Binding-site contacts:
Ligand atom CG contacts residue PHE681 of chain 1.B at 4.3 Å (hydrophobic).
Ligand atom CD contacts residue PHE628 of chain 1.B at 4.2 Å (hydrophobic).
Ligand atom CD contacts residue TYR678 of chain 1.B at 3.5 Å (hydrophobic).
Ligand atom O contacts residue GLN666 of chain 1.B at 4.0 Å.
Ligand atom CG contacts residue TYR678 of chain 1.B at 3.8 Å (hydrophobic).
Ligand atom C contacts residue GLN666 of chain 1.B at 4.4 Å.
Ligand atom CA contacts residue TRP667 of chain 1.B at 3.9 Å (hydrophobic).
Ligand atom CB contacts residue TYR672 of chain 1.B at 4.0 Å (hydrophobic).
Ligand atom O contacts residue TRP667 of chain 1.B at 3.0 Å.
Ligand atom C contacts residue TYR678 of chain 1.B at 4.2 Å (hydrophobic).
Ligand atom C contacts residue TRP667 of chain 1.B at 3.0 Å (hydrophobic).
Ligand atom CG contacts residue TRP667 of chain 1.B at 3.3 Å (hydrophobic).
Ligand atom CB contacts residue TRP667 of chain 1.B at 3.5 Å (hydrophobic).
Ligand atom CB contacts residue TYR678 of chain 1.B at 3.5 Å (hydrophobic).
Ligand atom N contacts residue TRP667 of chain 1.B at 3.6 Å.
Ligand atom CD contacts residue TRP667 of chain 1.B at 4.2 Å (hydrophobic).
Ligand atom CD contacts residue TYR672 of chain 1.B at 3.9 Å (hydrophobic).
Ligand atom N contacts residue TYR678 of chain 1.B at 3.6 Å.
Ligand atom CG contacts residue TYR672 of chain 1.B at 3.6 Å (hydrophobic).
Ligand atom CA contacts residue TYR678 of chain 1.B at 3.6 Å (hydrophobic).

The small molecule below binds the protein below.
Small molecule (SMILES): O=C[C@@H]1CCCN1C(=O)[C@@H]1CCCN1C(=O)[C@@H]1CCCN1

Sequence of chain 1.B:
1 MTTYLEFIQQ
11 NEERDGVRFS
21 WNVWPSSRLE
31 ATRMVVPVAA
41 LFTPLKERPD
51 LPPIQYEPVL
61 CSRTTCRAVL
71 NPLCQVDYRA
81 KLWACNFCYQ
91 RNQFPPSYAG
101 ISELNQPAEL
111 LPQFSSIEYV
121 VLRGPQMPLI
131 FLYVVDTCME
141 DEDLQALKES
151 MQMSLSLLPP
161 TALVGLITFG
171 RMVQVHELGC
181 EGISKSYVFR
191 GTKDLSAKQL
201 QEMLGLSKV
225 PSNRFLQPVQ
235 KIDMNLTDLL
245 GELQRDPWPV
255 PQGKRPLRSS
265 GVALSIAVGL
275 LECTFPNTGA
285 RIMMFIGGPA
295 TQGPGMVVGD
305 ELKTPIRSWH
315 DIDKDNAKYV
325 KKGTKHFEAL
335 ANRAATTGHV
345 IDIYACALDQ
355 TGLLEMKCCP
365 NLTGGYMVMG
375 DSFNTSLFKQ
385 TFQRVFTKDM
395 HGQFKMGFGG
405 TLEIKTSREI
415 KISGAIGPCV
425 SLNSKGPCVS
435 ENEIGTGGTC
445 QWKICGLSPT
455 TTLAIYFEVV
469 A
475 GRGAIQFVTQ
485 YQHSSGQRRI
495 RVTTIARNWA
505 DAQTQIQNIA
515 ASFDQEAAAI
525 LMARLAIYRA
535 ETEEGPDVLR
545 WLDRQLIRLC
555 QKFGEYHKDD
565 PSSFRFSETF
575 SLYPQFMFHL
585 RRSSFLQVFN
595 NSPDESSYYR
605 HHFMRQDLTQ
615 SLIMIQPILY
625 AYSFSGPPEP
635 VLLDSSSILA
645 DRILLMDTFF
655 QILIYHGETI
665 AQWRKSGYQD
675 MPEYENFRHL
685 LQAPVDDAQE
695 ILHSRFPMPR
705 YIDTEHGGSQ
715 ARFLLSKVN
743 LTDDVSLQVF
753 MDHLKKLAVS